Sequence of chain 1.A:
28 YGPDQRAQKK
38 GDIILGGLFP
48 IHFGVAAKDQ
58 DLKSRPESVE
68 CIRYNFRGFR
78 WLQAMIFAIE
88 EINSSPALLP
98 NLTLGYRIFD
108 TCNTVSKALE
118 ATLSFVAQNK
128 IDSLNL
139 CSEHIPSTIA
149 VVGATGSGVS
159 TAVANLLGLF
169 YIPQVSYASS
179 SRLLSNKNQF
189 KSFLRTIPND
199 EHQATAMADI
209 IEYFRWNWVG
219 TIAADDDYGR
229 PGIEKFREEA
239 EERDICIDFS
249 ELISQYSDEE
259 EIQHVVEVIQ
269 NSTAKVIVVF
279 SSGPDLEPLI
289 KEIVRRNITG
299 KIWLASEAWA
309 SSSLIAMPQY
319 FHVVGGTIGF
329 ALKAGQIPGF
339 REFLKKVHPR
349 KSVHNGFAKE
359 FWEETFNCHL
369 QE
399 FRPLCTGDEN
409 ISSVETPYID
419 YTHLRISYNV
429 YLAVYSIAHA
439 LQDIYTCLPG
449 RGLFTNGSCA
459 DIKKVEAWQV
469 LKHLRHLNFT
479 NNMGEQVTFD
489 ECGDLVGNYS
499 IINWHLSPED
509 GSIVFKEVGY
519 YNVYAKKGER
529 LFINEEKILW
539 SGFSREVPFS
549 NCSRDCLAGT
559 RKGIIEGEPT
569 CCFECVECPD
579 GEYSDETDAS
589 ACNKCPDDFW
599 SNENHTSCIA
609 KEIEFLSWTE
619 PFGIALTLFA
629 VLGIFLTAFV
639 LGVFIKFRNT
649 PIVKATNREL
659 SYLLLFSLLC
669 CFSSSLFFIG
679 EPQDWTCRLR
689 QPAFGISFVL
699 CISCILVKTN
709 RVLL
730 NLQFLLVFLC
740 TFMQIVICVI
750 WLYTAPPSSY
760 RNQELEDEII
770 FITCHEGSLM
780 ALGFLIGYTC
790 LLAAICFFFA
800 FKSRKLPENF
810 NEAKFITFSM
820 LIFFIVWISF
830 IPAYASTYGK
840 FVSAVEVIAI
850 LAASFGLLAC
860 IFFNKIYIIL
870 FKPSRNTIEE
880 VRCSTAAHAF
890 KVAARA

This protein binds this small molecule.
Small molecule (SMILES): CC(=O)N[C@@H]1[C@@H](O)[C@H](O)[C@@H](CO)O[C@H]1O

Binding-site contacts:
Ligand atom N2 contacts residue ASN602 of chain 1.A at 3.0 Å (h-bond).
Ligand atom C3 contacts residue ASN602 of chain 1.A at 3.8 Å.
Ligand atom C7 contacts residue ASN602 of chain 1.A at 3.8 Å.
Ligand atom C1 contacts residue ASN602 of chain 1.A at 1.4 Å.
Ligand atom O6 contacts residue ASN602 of chain 1.A at 4.2 Å.
Ligand atom O5 contacts residue ASN602 of chain 1.A at 2.4 Å (h-bond).
Ligand atom C4 contacts residue ASN602 of chain 1.A at 4.3 Å.
Ligand atom C5 contacts residue ASN602 of chain 1.A at 3.7 Å.
Ligand atom C2 contacts residue ASN602 of chain 1.A at 2.5 Å.
Ligand atom C8 contacts residue ASN602 of chain 1.A at 4.2 Å.